Binding-site contacts:
Ligand atom N21 contacts residue VAL51 of chain 1.A at 3.7 Å.
Ligand atom N22 contacts residue LEU48 of chain 1.A at 3.5 Å.
Ligand atom C04 contacts residue GLU44 of chain 1.A at 3.9 Å.
Ligand atom N22 contacts residue GLU19 of chain 1.A at 3.0 Å (salt-bridge).
Ligand atom C12 contacts residue ASN47 of chain 1.A at 4.2 Å.
Ligand atom S10 contacts residue ASN47 of chain 1.A at 4.0 Å.
Ligand atom N14 contacts residue MET11 of chain 1.B at 3.9 Å.
Ligand atom C15 contacts residue MET11 of chain 1.B at 4.2 Å (hydrophobic).
Ligand atom C13 contacts residue ASN47 of chain 1.A at 3.4 Å.
Ligand atom N19 contacts residue MET11 of chain 1.B at 4.3 Å.
Ligand atom C06 contacts residue CSO43 of chain 1.A at 4.5 Å.
Ligand atom C05 contacts residue CSO43 of chain 1.A at 4.4 Å.
Ligand atom C09 contacts residue ASN47 of chain 1.A at 4.3 Å.
Ligand atom C05 contacts residue GLU44 of chain 1.A at 3.7 Å.
Ligand atom C11 contacts residue ASN47 of chain 1.A at 4.1 Å.
Ligand atom C06 contacts residue GLU44 of chain 1.A at 3.8 Å.
Ligand atom C13 contacts residue MET11 of chain 1.B at 3.9 Å (hydrophobic).
Ligand atom C02 contacts residue GLU44 of chain 1.A at 3.6 Å.
Ligand atom N14 contacts residue ASN47 of chain 1.A at 4.3 Å.
Ligand atom C03 contacts residue GLU44 of chain 1.A at 3.6 Å.
Ligand atom C20 contacts residue LEU48 of chain 1.A at 4.3 Å (hydrophobic).
Ligand atom S10 contacts residue MET11 of chain 1.B at 3.9 Å.
Ligand atom C07 contacts residue ASN47 of chain 1.A at 4.5 Å.
Ligand atom C12 contacts residue MET11 of chain 1.B at 4.3 Å (hydrophobic).
Ligand atom N21 contacts residue MET11 of chain 1.B at 4.4 Å.
Ligand atom C01 contacts residue GLU44 of chain 1.A at 3.8 Å.
Ligand atom N21 contacts residue GLU19 of chain 1.A at 2.8 Å (salt-bridge).
Ligand atom C08 contacts residue GLU44 of chain 1.A at 4.1 Å.
Ligand atom C20 contacts residue GLU19 of chain 1.A at 3.7 Å.
Ligand atom C07 contacts residue GLU44 of chain 1.A at 4.4 Å.

This small molecule binds to this protein.
Small molecule (SMILES): [H]/N=C(\N)c1cc(-c2ccccc2)c(-c2cncn2CCN)s1

Sequence of chain 1.B:
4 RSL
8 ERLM

Sequence of chain 1.A:
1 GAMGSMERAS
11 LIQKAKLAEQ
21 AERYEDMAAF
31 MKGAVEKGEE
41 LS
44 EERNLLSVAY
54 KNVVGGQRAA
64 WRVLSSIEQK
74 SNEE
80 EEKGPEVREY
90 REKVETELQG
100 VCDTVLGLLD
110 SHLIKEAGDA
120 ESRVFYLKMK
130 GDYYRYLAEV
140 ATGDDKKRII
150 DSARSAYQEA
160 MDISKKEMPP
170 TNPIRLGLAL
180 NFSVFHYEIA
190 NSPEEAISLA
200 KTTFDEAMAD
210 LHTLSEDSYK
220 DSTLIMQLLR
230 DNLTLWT